Sequence of chain 1.A:
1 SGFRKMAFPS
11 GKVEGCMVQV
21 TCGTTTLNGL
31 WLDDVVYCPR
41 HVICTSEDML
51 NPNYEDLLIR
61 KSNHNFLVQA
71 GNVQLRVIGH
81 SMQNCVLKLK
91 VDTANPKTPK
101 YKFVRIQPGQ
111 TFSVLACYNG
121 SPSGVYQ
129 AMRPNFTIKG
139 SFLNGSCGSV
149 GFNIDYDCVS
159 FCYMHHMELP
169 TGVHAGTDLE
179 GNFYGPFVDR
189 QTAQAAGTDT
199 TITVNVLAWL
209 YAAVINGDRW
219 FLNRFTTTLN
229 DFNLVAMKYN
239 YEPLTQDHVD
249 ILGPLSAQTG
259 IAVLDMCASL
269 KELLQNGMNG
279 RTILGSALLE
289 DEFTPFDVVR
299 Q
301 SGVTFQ

A small-molecule ligand and the protein it binds are described below.
Small molecule (SMILES): C[C@@H](OC(C)(C)C)[C@H](NC(=O)OCc1ccccc1)C(=O)N[C@@H](Cc1ccccc1)C(=O)N[C@H](CO)C[C@@H]1CCNC1=O

Binding-site contacts:
Ligand atom C26 contacts residue ASP187 of chain 1.A at 3.1 Å.
Ligand atom O8 contacts residue MET165 of chain 1.A at 3.1 Å.
Ligand atom C30 contacts residue GLU166 of chain 1.A at 3.3 Å.
Ligand atom C3 contacts residue GLN189 of chain 1.A at 3.4 Å.
Ligand atom O33 contacts residue GLU166 of chain 1.A at 2.8 Å (salt-bridge).
Ligand atom C26 contacts residue TYR54 of chain 1.A at 3.5 Å (hydrophobic).
Ligand atom O34 contacts residue GLY143 of chain 1.A at 3.0 Å (h-bond).
Ligand atom C6 contacts residue THR190 of chain 1.A at 3.2 Å.
Ligand atom C16 contacts residue GLU166 of chain 1.A at 2.7 Å.
Ligand atom C25 contacts residue ASP187 of chain 1.A at 3.4 Å.
Ligand atom C9 contacts residue GLU166 of chain 1.A at 3.1 Å.
Ligand atom O26 contacts residue PHE140 of chain 1.A at 3.5 Å.
Ligand atom C32 contacts residue CYS145 of chain 1.A at 1.8 Å (hydrophobic).
Ligand atom C17 contacts residue CYS145 of chain 1.A at 2.5 Å (hydrophobic).
Ligand atom O26 contacts residue HIS163 of chain 1.A at 2.5 Å (h-bond).
Ligand atom C5 contacts residue THR190 of chain 1.A at 2.7 Å.
Ligand atom O8 contacts residue GLU166 of chain 1.A at 3.2 Å (salt-bridge).
Ligand atom O33 contacts residue MET165 of chain 1.A at 3.3 Å.
Ligand atom C5 contacts residue ALA191 of chain 1.A at 2.9 Å (hydrophobic).
Ligand atom C6 contacts residue ALA191 of chain 1.A at 2.9 Å (hydrophobic).
Ligand atom C19 contacts residue CYS145 of chain 1.A at 3.1 Å (hydrophobic).
Ligand atom N16 contacts residue CYS145 of chain 1.A at 2.8 Å (h-bond).
Ligand atom O34 contacts residue CYS145 of chain 1.A at 2.8 Å (h-bond).
Ligand atom C16 contacts residue LEU167 of chain 1.A at 3.2 Å (hydrophobic).
Ligand atom C2 contacts residue GLN189 of chain 1.A at 3.4 Å.
Ligand atom C28 contacts residue MET49 of chain 1.A at 3.1 Å (hydrophobic).
Ligand atom N23 contacts residue GLU166 of chain 1.A at 3.1 Å (salt-bridge).
Ligand atom N23 contacts residue PHE140 of chain 1.A at 3.0 Å (h-bond).
Ligand atom O29 contacts residue GLN189 of chain 1.A at 3.2 Å.
Ligand atom C6 contacts residue PRO168 of chain 1.A at 3.4 Å (hydrophobic).
Ligand atom C4 contacts residue THR190 of chain 1.A at 2.8 Å.
Ligand atom N10 contacts residue GLU166 of chain 1.A at 2.3 Å (salt-bridge).
Ligand atom O34 contacts residue SER144 of chain 1.A at 3.3 Å (h-bond).
Ligand atom C22 contacts residue ASN142 of chain 1.A at 3.2 Å.
Ligand atom C7 contacts residue THR190 of chain 1.A at 2.9 Å.
Ligand atom C21 contacts residue ASN142 of chain 1.A at 3.0 Å.
Ligand atom C9 contacts residue MET165 of chain 1.A at 3.4 Å (hydrophobic).
Ligand atom C11 contacts residue GLU166 of chain 1.A at 3.2 Å.
Ligand atom C29 contacts residue MET49 of chain 1.A at 3.1 Å (hydrophobic).
Ligand atom C16 contacts residue PRO168 of chain 1.A at 3.2 Å (hydrophobic).

Sequence of chain 2.A:
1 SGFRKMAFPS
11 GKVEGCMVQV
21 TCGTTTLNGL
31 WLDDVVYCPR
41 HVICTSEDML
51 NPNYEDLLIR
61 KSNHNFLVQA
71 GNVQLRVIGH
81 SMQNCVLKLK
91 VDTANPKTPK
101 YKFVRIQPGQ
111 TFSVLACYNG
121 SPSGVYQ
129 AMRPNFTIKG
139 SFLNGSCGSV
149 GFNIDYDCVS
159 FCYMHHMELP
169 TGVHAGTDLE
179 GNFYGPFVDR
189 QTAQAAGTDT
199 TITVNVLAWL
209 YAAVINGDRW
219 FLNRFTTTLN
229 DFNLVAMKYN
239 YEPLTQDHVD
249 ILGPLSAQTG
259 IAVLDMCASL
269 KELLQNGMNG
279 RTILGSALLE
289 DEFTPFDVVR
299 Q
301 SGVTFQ